Binding-site contacts:
Ligand atom O4 contacts residue HIS96 of chain 1.C at 3.4 Å (h-bond).
Ligand atom C1 contacts residue ASN58 of chain 1.D at 1.4 Å.
Ligand atom O6 contacts residue PHE31 of chain 1.B at 3.1 Å (h-bond).
Ligand atom O4 contacts residue ASP57 of chain 1.B at 2.8 Å (salt-bridge).
Ligand atom C7 contacts residue ASN58 of chain 1.D at 3.1 Å.
Ligand atom C7 contacts residue SER17 of chain 1.A at 3.2 Å.
Ligand atom O4 contacts residue GLY112 of chain 1.B at 3.5 Å (h-bond).
Ligand atom N2 contacts residue ASN58 of chain 1.D at 2.9 Å (h-bond).
Ligand atom O6 contacts residue ASP111 of chain 1.B at 2.5 Å (salt-bridge).
Ligand atom O3 contacts residue HIS33 of chain 1.B at 3.2 Å (h-bond).
Ligand atom C3 contacts residue GLY112 of chain 1.B at 3.5 Å.
Ligand atom C8 contacts residue LEU9 of chain 1.A at 3.6 Å (hydrophobic).
Ligand atom C8 contacts residue SER17 of chain 1.A at 3.5 Å.
Ligand atom C8 contacts residue PHE31 of chain 1.B at 3.2 Å (hydrophobic).
Ligand atom O5 contacts residue ARG110 of chain 1.B at 3.0 Å (salt-bridge).
Ligand atom C5 contacts residue ASP57 of chain 1.B at 3.3 Å.
Ligand atom O7 contacts residue ASN58 of chain 1.D at 3.0 Å (h-bond).
Ligand atom C6 contacts residue ASP111 of chain 1.B at 3.5 Å.
Ligand atom O2 contacts residue GLY112 of chain 1.B at 2.9 Å (h-bond).
Ligand atom O6 contacts residue SER55 of chain 1.B at 3.1 Å (h-bond).
Ligand atom C6 contacts residue ASN30 of chain 1.B at 3.5 Å.
Ligand atom C2 contacts residue ASN58 of chain 1.D at 2.5 Å.
Ligand atom O6 contacts residue ASN59 of chain 1.B at 3.5 Å (h-bond).
Ligand atom C6 contacts residue TRP50 of chain 1.B at 3.5 Å (hydrophobic).
Ligand atom C6 contacts residue ASP57 of chain 1.B at 3.3 Å.
Ligand atom C8 contacts residue GLU57 of chain 1.D at 3.6 Å.
Ligand atom O3 contacts residue GLY112 of chain 1.B at 3.4 Å (h-bond).
Ligand atom C5 contacts residue ASN58 of chain 1.D at 3.6 Å.
Ligand atom C6 contacts residue ASP111 of chain 1.B at 3.2 Å.
Ligand atom C1 contacts residue ARG110 of chain 1.B at 3.6 Å.
Ligand atom C7 contacts residue HIS33 of chain 1.B at 3.5 Å.
Ligand atom O7 contacts residue HIS33 of chain 1.B at 3.6 Å (h-bond).
Ligand atom C4 contacts residue ASP57 of chain 1.B at 3.5 Å.
Ligand atom O2 contacts residue THR115 of chain 1.B at 2.8 Å (h-bond).
Ligand atom O6 contacts residue ARG110 of chain 1.B at 3.0 Å (salt-bridge).
Ligand atom C6 contacts residue PHE31 of chain 1.B at 3.6 Å (hydrophobic).
Ligand atom C5 contacts residue ARG110 of chain 1.B at 3.3 Å.
Ligand atom O7 contacts residue SER17 of chain 1.A at 2.5 Å (h-bond).
Ligand atom C5 contacts residue GLY112 of chain 1.B at 3.4 Å.
Ligand atom O5 contacts residue ASN58 of chain 1.D at 2.3 Å (h-bond).

A small-molecule ligand and the protein it binds are described below.
Small molecule (SMILES): CC(=O)N[C@H]1[C@H](O[C@H]2[C@H](O)[C@@H](NC(C)=O)CO[C@@H]2CO)O[C@H](CO)[C@@H](O[C@@H]2O[C@H](CO[C@H]3O[C@H](CO)[C@@H](O)[C@H](O[C@H]4O[C@H](CO)[C@@H](O)[C@H](O)[C@@H]4O)[C@@H]3O)[C@@H](O)[C@H](O[C@H]3O[C@H](CO)[C@@H](O)[C@H](O)[C@@H]3O)[C@@H]2O)[C@@H]1O

Sequence of chain 1.D:
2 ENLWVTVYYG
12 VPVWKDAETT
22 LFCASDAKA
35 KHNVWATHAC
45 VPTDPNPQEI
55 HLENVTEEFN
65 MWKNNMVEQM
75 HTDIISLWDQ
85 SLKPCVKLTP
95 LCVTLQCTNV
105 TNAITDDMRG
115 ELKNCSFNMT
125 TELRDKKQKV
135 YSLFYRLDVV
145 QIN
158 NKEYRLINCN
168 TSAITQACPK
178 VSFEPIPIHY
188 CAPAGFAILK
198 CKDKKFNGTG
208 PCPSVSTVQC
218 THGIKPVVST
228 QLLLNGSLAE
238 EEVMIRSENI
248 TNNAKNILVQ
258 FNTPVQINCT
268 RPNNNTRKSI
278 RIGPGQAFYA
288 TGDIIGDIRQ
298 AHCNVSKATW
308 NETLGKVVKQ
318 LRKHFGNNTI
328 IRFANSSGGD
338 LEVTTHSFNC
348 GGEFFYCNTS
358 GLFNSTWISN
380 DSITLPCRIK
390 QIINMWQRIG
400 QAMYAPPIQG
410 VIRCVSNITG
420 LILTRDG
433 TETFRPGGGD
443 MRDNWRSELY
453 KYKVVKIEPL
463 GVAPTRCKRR

Sequence of chain 1.C:
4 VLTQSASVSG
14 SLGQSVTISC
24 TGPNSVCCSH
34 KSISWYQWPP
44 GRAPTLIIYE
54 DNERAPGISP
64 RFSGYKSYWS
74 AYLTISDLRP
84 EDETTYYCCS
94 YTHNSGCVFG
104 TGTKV

Sequence of chain 1.B:
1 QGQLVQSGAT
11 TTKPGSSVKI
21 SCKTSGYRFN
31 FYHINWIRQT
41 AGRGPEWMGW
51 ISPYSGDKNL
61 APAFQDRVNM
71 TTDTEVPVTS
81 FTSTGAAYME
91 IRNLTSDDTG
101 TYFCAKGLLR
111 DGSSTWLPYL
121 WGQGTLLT

Sequence of chain 1.A:
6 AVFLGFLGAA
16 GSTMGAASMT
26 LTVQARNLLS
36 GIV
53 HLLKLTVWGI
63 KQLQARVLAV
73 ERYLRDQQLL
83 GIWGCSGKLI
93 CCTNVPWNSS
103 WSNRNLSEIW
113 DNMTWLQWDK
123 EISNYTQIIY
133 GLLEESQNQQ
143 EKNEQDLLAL